Sequence of chain 14.G:
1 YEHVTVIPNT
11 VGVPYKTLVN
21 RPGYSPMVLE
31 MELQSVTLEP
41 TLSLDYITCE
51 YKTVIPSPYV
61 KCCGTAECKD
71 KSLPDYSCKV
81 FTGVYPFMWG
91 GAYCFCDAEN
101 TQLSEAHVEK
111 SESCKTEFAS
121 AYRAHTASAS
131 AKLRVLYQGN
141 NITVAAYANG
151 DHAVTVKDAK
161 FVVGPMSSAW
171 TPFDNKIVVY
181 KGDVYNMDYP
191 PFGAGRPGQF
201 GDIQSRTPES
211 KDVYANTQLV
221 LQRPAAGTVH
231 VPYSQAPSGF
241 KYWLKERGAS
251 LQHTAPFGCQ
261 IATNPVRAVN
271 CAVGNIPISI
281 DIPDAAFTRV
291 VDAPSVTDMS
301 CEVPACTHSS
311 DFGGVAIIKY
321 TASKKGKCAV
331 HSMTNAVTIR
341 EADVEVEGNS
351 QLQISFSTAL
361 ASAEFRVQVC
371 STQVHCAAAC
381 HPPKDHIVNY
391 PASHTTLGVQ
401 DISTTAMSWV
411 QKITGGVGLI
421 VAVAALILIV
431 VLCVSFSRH

Sequence of chain 14.H:
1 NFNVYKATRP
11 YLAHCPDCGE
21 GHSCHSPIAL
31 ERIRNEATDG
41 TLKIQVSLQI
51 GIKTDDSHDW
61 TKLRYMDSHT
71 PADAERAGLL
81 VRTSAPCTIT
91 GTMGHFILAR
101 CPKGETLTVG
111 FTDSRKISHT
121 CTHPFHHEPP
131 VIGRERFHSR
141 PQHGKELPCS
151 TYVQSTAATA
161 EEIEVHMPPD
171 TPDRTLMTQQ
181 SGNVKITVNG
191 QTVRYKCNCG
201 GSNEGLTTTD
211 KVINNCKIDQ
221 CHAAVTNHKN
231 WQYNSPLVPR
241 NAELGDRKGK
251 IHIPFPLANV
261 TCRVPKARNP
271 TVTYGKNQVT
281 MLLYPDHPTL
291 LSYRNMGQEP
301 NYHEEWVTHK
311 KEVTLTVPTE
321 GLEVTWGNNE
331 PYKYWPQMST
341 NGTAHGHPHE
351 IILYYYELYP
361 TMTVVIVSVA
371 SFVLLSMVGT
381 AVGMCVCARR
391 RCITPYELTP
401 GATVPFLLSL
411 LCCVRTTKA

Binding-site contacts:
Ligand atom O5 contacts residue THR116 of chain 14.G at 3.9 Å.
Ligand atom C1 contacts residue ASN259 of chain 14.H at 1.4 Å.
Ligand atom C5 contacts residue ASN259 of chain 14.H at 3.6 Å.
Ligand atom O7 contacts residue LYS181 of chain 14.G at 4.2 Å.
Ligand atom O5 contacts residue ASN259 of chain 14.H at 2.3 Å (h-bond).
Ligand atom C5 contacts residue THR116 of chain 14.G at 4.5 Å.
Ligand atom O6 contacts residue LYS115 of chain 14.G at 4.2 Å.
Ligand atom C2 contacts residue ASN259 of chain 14.H at 2.4 Å.
Ligand atom C3 contacts residue ASN259 of chain 14.H at 3.8 Å.
Ligand atom C8 contacts residue ASN259 of chain 14.H at 4.4 Å.
Ligand atom N2 contacts residue ASN259 of chain 14.H at 2.9 Å (h-bond).
Ligand atom C7 contacts residue ASN259 of chain 14.H at 3.1 Å.
Ligand atom O6 contacts residue THR116 of chain 14.G at 3.3 Å.
Ligand atom C6 contacts residue THR116 of chain 14.G at 3.8 Å.
Ligand atom C4 contacts residue ASN259 of chain 14.H at 4.2 Å.
Ligand atom C6 contacts residue LYS115 of chain 14.G at 4.1 Å.
Ligand atom O7 contacts residue ASN259 of chain 14.H at 2.9 Å (h-bond).

A protein and the small-molecule ligand that binds it are described below.
Small molecule (SMILES): CC(=O)N[C@@H]1[C@@H](O)[C@H](O)[C@@H](CO)O[C@H]1O